This small molecule binds to this protein.
Small molecule (SMILES): CC(=O)N[C@@H]1[C@@H](O)[C@H](O)[C@@H](CO)S[C@@H]1OP(=O)(O)OP(=O)(O)OC[C@H]1O[C@@H](n2ccc(=O)[nH]c2=O)[C@H](O)[C@@H]1O

Sequence of chain 1.D:
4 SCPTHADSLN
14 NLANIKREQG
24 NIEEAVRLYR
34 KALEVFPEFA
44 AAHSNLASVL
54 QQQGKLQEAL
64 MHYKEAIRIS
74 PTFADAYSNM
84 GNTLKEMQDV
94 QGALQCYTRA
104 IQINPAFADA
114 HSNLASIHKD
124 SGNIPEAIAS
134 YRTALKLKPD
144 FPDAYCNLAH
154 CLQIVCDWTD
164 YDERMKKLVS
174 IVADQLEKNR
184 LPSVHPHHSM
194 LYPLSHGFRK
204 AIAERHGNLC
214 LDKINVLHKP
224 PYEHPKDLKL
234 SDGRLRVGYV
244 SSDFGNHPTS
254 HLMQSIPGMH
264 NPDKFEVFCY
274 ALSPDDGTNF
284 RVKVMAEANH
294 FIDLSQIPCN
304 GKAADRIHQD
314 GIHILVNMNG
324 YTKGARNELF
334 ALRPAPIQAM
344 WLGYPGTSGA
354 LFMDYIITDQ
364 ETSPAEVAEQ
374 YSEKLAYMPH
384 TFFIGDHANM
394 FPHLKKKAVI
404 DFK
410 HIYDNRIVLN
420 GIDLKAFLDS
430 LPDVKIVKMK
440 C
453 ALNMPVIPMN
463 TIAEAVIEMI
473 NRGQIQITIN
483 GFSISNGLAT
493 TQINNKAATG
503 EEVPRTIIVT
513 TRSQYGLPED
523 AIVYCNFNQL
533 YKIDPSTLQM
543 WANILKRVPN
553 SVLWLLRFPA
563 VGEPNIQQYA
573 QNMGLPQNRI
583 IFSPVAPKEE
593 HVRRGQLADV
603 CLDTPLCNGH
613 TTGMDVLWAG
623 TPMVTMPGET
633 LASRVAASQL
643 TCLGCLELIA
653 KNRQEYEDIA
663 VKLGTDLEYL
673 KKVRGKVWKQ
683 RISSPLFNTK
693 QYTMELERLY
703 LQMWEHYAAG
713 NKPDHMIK

Sequence of chain 1.H:
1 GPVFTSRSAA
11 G

Binding-site contacts:
Ligand atom C4 contacts residue HIS593 of chain 1.D at 3.4 Å.
Ligand atom O2B contacts residue LYS534 of chain 1.D at 2.7 Å (salt-bridge).
Ligand atom O1A contacts residue SER6 of chain 1.H at 2.9 Å (h-bond).
Ligand atom C3' contacts residue HIS612 of chain 1.D at 3.4 Å.
Ligand atom O2' contacts residue HIS593 of chain 1.D at 3.3 Å.
Ligand atom O3' contacts residue HIS612 of chain 1.D at 3.2 Å (h-bond).
Ligand atom O4B contacts residue VAL3 of chain 1.H at 3.4 Å.
Ligand atom C2 contacts residue ALA588 of chain 1.D at 3.6 Å (hydrophobic).
Ligand atom N3 contacts residue HIS593 of chain 1.D at 3.5 Å.
Ligand atom C5 contacts residue HIS593 of chain 1.D at 3.5 Å.
Ligand atom O2 contacts residue ALA588 of chain 1.D at 3.6 Å.
Ligand atom C4B contacts residue PHE4 of chain 1.H at 3.6 Å (hydrophobic).
Ligand atom C6' contacts residue PRO251 of chain 1.D at 3.7 Å (hydrophobic).
Ligand atom N2' contacts residue HIS612 of chain 1.D at 2.9 Å (h-bond).
Ligand atom C8' contacts residue HIS612 of chain 1.D at 3.7 Å.
Ligand atom O7' contacts residue SER6 of chain 1.H at 2.9 Å (h-bond).
Ligand atom O4 contacts residue VAL587 of chain 1.D at 3.2 Å.
Ligand atom N1 contacts residue HIS593 of chain 1.D at 3.5 Å.
Ligand atom C4' contacts residue LEU345 of chain 1.D at 3.6 Å (hydrophobic).
Ligand atom O1B contacts residue THR614 of chain 1.D at 3.2 Å (h-bond).
Ligand atom O4 contacts residue ALA588 of chain 1.D at 3.1 Å (h-bond).
Ligand atom C6 contacts residue HIS593 of chain 1.D at 3.5 Å.
Ligand atom O6' contacts residue THR252 of chain 1.D at 2.9 Å (h-bond).
Ligand atom C4 contacts residue VAL587 of chain 1.D at 3.5 Å (hydrophobic).
Ligand atom C4 contacts residue ALA588 of chain 1.D at 3.5 Å (hydrophobic).
Ligand atom O1' contacts residue HIS612 of chain 1.D at 3.4 Å.
Ligand atom C4' contacts residue GLY346 of chain 1.D at 3.5 Å.
Ligand atom N3 contacts residue ALA588 of chain 1.D at 2.7 Å (h-bond).
Ligand atom O7' contacts residue HIS190 of chain 1.D at 3.4 Å (h-bond).
Ligand atom O2' contacts residue ASP617 of chain 1.D at 2.6 Å (salt-bridge).
Ligand atom O2A contacts residue GLN531 of chain 1.D at 3.0 Å (h-bond).
Ligand atom O4 contacts residue HIS593 of chain 1.D at 3.7 Å.
Ligand atom C2B contacts residue ASP617 of chain 1.D at 3.6 Å.
Ligand atom O3B contacts residue LYS590 of chain 1.D at 3.4 Å.
Ligand atom C1' contacts residue SER6 of chain 1.H at 3.5 Å.
Ligand atom O1B contacts residue THR613 of chain 1.D at 2.8 Å (h-bond).
Ligand atom O4 contacts residue ARG596 of chain 1.D at 3.2 Å (salt-bridge).
Ligand atom O4' contacts residue LEU345 of chain 1.D at 2.7 Å (h-bond).
Ligand atom O1B contacts residue HIS612 of chain 1.D at 2.9 Å (h-bond).
Ligand atom O2' contacts residue LYS590 of chain 1.D at 3.2 Å (salt-bridge).